Binding-site contacts:
Ligand atom O6 contacts residue ASN59 of chain 1.A at 4.2 Å.
Ligand atom N2 contacts residue SER61 of chain 1.A at 4.3 Å.
Ligand atom C6 contacts residue SER61 of chain 1.A at 3.6 Å.
Ligand atom O6 contacts residue VAL52 of chain 1.A at 4.3 Å.
Ligand atom N2 contacts residue ASN59 of chain 1.A at 3.1 Å (h-bond).
Ligand atom C6 contacts residue SER60 of chain 1.A at 3.6 Å.
Ligand atom O7 contacts residue ASN59 of chain 1.A at 3.7 Å.
Ligand atom O5 contacts residue SER60 of chain 1.A at 4.5 Å.
Ligand atom C2 contacts residue ASN59 of chain 1.A at 2.7 Å.
Ligand atom C2 contacts residue TYR57 of chain 1.A at 4.3 Å (hydrophobic).
Ligand atom C5 contacts residue SER60 of chain 1.A at 4.4 Å.
Ligand atom O6 contacts residue SER60 of chain 1.A at 4.2 Å.
Ligand atom O5 contacts residue ASN59 of chain 1.A at 2.4 Å (h-bond).
Ligand atom C4 contacts residue ASN59 of chain 1.A at 4.3 Å.
Ligand atom C1 contacts residue ASN59 of chain 1.A at 1.4 Å.
Ligand atom C8 contacts residue SER61 of chain 1.A at 4.1 Å.
Ligand atom C7 contacts residue ASN59 of chain 1.A at 3.6 Å.
Ligand atom C3 contacts residue ASN59 of chain 1.A at 3.9 Å.
Ligand atom C5 contacts residue ASN59 of chain 1.A at 3.6 Å.
Ligand atom N2 contacts residue TYR57 of chain 1.A at 4.2 Å.
Ligand atom C1 contacts residue TYR57 of chain 1.A at 4.3 Å (hydrophobic).
Ligand atom O6 contacts residue SER61 of chain 1.A at 3.9 Å.
Ligand atom O5 contacts residue ASN54 of chain 1.A at 4.5 Å.

The protein below binds the small molecule below.
Small molecule (SMILES): CC(=O)N[C@H]1[C@H](O[C@H]2[C@H](O)[C@@H](NC(C)=O)CO[C@@H]2CO)O[C@H](CO)[C@@H](O)[C@@H]1O

Sequence of chain 1.A:
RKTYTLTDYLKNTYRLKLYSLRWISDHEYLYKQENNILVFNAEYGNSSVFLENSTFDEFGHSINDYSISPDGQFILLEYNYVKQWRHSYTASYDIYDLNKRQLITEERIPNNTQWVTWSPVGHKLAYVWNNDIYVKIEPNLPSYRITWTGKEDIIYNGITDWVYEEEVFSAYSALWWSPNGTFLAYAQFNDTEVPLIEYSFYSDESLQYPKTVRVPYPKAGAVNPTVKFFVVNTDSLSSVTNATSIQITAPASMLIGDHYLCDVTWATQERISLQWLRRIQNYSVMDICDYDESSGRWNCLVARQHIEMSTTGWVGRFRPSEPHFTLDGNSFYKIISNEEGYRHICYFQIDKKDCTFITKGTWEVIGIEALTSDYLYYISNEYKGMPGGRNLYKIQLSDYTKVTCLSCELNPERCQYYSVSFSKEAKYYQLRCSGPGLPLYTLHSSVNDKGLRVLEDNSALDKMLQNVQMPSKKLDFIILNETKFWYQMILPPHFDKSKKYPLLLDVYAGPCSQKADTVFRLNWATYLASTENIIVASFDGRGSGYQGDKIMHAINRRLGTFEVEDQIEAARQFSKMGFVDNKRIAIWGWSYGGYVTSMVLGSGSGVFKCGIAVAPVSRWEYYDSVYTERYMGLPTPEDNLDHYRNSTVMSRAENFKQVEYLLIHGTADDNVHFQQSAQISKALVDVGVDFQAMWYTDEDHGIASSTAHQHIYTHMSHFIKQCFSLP